Binding-site contacts:
Ligand atom C01 contacts residue SER23 of chain 1.A at 4.2 Å.
Ligand atom C02 contacts residue LEU153 of chain 1.A at 4.4 Å (hydrophobic).
Ligand atom C07 contacts residue TRP154 of chain 1.A at 4.4 Å (hydrophobic).
Ligand atom C01 contacts residue BGC4 of chain 1.B at 3.6 Å.
Ligand atom O05 contacts residue SER23 of chain 1.A at 4.2 Å.
Ligand atom C01 contacts residue BGC3 of chain 1.B at 3.5 Å.
Ligand atom C07 contacts residue LEU153 of chain 1.A at 3.4 Å (hydrophobic).
Ligand atom C04 contacts residue SER23 of chain 1.A at 4.0 Å.
Ligand atom C01 contacts residue TRP154 of chain 1.A at 4.0 Å (hydrophobic).
Ligand atom C03 contacts residue SER23 of chain 1.A at 3.9 Å.
Ligand atom O08 contacts residue LEU153 of chain 1.A at 2.8 Å (h-bond).
Ligand atom C02 contacts residue SER23 of chain 1.A at 4.2 Å.

Sequence of chain 1.A:
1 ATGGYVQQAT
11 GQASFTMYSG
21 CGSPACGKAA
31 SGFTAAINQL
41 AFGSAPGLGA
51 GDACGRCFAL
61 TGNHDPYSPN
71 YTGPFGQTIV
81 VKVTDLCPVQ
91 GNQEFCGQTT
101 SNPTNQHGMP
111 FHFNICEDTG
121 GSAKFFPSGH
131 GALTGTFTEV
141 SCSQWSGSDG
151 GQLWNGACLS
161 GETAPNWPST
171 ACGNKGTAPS

The small molecule below binds the protein below.
Small molecule (SMILES): CC(CCO)CCO